Binding-site contacts:
Ligand atom N9 contacts residue TYR222 of chain 1.C at 3.7 Å.
Ligand atom C2 contacts residue ASN226 of chain 1.C at 3.7 Å.
Ligand atom O2B contacts residue GLN11 of chain 1.C at 3.2 Å (h-bond).
Ligand atom N7 contacts residue GLN15 of chain 1.C at 3.6 Å.
Ligand atom O3G contacts residue GLY142 of chain 1.C at 3.0 Å (h-bond).
Ligand atom C6 contacts residue TYR222 of chain 1.C at 3.6 Å (hydrophobic).
Ligand atom O3B contacts residue THR143 of chain 1.C at 3.2 Å.
Ligand atom O2' contacts residue TYR222 of chain 1.C at 2.7 Å (h-bond).
Ligand atom O6 contacts residue GLN15 of chain 1.C at 3.6 Å.
Ligand atom C4 contacts residue CYS12 of chain 1.C at 3.4 Å (hydrophobic).
Ligand atom N3 contacts residue ASN204 of chain 1.C at 3.0 Å (h-bond).
Ligand atom O3G contacts residue ASN99 of chain 1.C at 3.1 Å (h-bond).
Ligand atom O2A contacts residue GLN11 of chain 1.C at 3.5 Å.
Ligand atom O2B contacts residue MG1 of chain 1.I at 2.1 Å.
Ligand atom PB contacts residue MG1 of chain 1.I at 3.6 Å.
Ligand atom O6 contacts residue ASN226 of chain 1.C at 2.9 Å (h-bond).
Ligand atom N3 contacts residue CYS12 of chain 1.C at 3.5 Å (h-bond).
Ligand atom C5 contacts residue CYS12 of chain 1.C at 3.6 Å (hydrophobic).
Ligand atom O2G contacts residue MG1 of chain 1.I at 2.5 Å.
Ligand atom O1A contacts residue CYS12 of chain 1.C at 3.1 Å (h-bond).
Ligand atom N2 contacts residue ASN204 of chain 1.C at 2.7 Å (h-bond).
Ligand atom C8 contacts residue CYS12 of chain 1.C at 3.7 Å (hydrophobic).
Ligand atom C6 contacts residue ASN226 of chain 1.C at 3.4 Å.
Ligand atom O6 contacts residue TYR222 of chain 1.C at 3.6 Å.
Ligand atom O1B contacts residue GLY10 of chain 1.C at 3.3 Å.
Ligand atom O1B contacts residue GLN11 of chain 1.C at 3.5 Å (h-bond).
Ligand atom O1G contacts residue THR143 of chain 1.C at 2.6 Å (h-bond).
Ligand atom C4 contacts residue TYR222 of chain 1.C at 3.7 Å (hydrophobic).
Ligand atom C2' contacts residue TYR222 of chain 1.C at 3.3 Å (hydrophobic).
Ligand atom O3B contacts residue GLY144 of chain 1.C at 3.5 Å (h-bond).
Ligand atom N1 contacts residue ASN226 of chain 1.C at 2.7 Å (h-bond).
Ligand atom C2 contacts residue ASN204 of chain 1.C at 3.4 Å.
Ligand atom N1 contacts residue TYR222 of chain 1.C at 3.6 Å.
Ligand atom O1A contacts residue GLN11 of chain 1.C at 3.6 Å (h-bond).
Ligand atom O1G contacts residue ALA97 of chain 1.C at 3.4 Å (h-bond).
Ligand atom PG contacts residue MG1 of chain 1.I at 3.5 Å.
Ligand atom C1' contacts residue ASN204 of chain 1.C at 3.7 Å.
Ligand atom O1B contacts residue GLY144 of chain 1.C at 2.9 Å (h-bond).
Ligand atom N7 contacts residue CYS12 of chain 1.C at 3.7 Å.
Ligand atom N7 contacts residue TYR222 of chain 1.C at 3.6 Å.

A small-molecule ligand and the protein it binds are described below.
Small molecule (SMILES): Nc1nc2c(ncn2[C@@H]2O[C@H](CO[P](=O)(O)C[P](=O)(O)OP(=O)(O)O)[C@@H](O)[C@H]2O)c(=O)[nH]1

Sequence of chain 1.C:
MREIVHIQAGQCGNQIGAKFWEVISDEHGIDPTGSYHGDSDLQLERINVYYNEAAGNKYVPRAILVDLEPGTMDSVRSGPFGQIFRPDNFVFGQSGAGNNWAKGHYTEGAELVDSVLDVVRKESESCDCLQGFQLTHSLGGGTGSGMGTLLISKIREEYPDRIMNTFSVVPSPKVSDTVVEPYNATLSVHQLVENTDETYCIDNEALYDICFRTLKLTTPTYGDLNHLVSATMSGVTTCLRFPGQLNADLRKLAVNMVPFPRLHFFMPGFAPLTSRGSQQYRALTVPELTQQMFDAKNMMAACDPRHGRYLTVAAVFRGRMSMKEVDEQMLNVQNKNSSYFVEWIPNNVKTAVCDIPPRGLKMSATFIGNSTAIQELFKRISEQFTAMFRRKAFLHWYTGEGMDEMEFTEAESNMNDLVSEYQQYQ